Binding-site contacts:
Ligand atom OAD contacts residue GLY124 of chain 1.A at 3.7 Å.
Ligand atom CAZ contacts residue MET125 of chain 1.A at 3.9 Å (hydrophobic).
Ligand atom CAZ contacts residue ALA164 of chain 1.A at 3.9 Å (hydrophobic).
Ligand atom CAY contacts residue ASN173 of chain 1.A at 3.2 Å.
Ligand atom CAN contacts residue NDP1 of chain 1.H at 4.0 Å.
Ligand atom OAD contacts residue NDP1 of chain 1.H at 3.4 Å (h-bond).
Ligand atom CAQ contacts residue ALA272 of chain 1.A at 4.0 Å (hydrophobic).
Ligand atom CAO contacts residue PHE277 of chain 1.A at 3.9 Å (hydrophobic).
Ligand atom CAH contacts residue PHE170 of chain 1.A at 3.7 Å (hydrophobic).
Ligand atom OAA contacts residue TYR169 of chain 1.A at 3.3 Å.
Ligand atom CAN contacts residue HIS276 of chain 1.A at 3.9 Å.
Ligand atom CAU contacts residue ALA272 of chain 1.A at 3.4 Å (hydrophobic).
Ligand atom OAF contacts residue LYS144 of chain 1.A at 3.8 Å.
Ligand atom OAC contacts residue MET177 of chain 1.A at 3.6 Å.
Ligand atom OAD contacts residue MET125 of chain 1.A at 3.3 Å.
Ligand atom CAL contacts residue PHE277 of chain 1.A at 4.0 Å (hydrophobic).
Ligand atom CAT contacts residue NDP1 of chain 1.H at 3.6 Å.
Ligand atom OAE contacts residue MET177 of chain 1.A at 3.7 Å.
Ligand atom CAZ contacts residue PHE170 of chain 1.A at 3.8 Å (hydrophobic).
Ligand atom CAY contacts residue THR179 of chain 1.A at 3.8 Å.
Ligand atom CAZ contacts residue ILE280 of chain 1.A at 3.8 Å (hydrophobic).
Ligand atom OAB contacts residue HIS276 of chain 1.A at 3.4 Å.
Ligand atom OAE contacts residue GLY178 of chain 1.A at 3.0 Å (h-bond).
Ligand atom CAP contacts residue NDP1 of chain 1.H at 3.8 Å.
Ligand atom OAF contacts residue GLY124 of chain 1.A at 3.2 Å.
Ligand atom OAF contacts residue MET125 of chain 1.A at 3.1 Å (h-bond).
Ligand atom CAW contacts residue GLY178 of chain 1.A at 4.0 Å.
Ligand atom CAK contacts residue TYR169 of chain 1.A at 3.9 Å (hydrophobic).
Ligand atom OAC contacts residue GLN176 of chain 1.A at 3.9 Å.
Ligand atom OAF contacts residue NDP1 of chain 1.H at 3.5 Å.
Ligand atom CAY contacts residue TYR169 of chain 1.A at 3.3 Å (hydrophobic).
Ligand atom CAG contacts residue PHE170 of chain 1.A at 3.6 Å (hydrophobic).
Ligand atom CAZ contacts residue NDP1 of chain 1.H at 3.3 Å.
Ligand atom CAL contacts residue HIS276 of chain 1.A at 3.8 Å.
Ligand atom CAY contacts residue GLN176 of chain 1.A at 3.6 Å.
Ligand atom CAK contacts residue NDP1 of chain 1.H at 3.9 Å.
Ligand atom CAZ contacts residue CYS165 of chain 1.A at 4.0 Å (hydrophobic).
Ligand atom OAC contacts residue GLY178 of chain 1.A at 3.2 Å (h-bond).
Ligand atom CAV contacts residue NDP1 of chain 1.H at 3.2 Å.
Ligand atom CAX contacts residue NDP1 of chain 1.H at 3.4 Å.

Sequence of chain 2.C:
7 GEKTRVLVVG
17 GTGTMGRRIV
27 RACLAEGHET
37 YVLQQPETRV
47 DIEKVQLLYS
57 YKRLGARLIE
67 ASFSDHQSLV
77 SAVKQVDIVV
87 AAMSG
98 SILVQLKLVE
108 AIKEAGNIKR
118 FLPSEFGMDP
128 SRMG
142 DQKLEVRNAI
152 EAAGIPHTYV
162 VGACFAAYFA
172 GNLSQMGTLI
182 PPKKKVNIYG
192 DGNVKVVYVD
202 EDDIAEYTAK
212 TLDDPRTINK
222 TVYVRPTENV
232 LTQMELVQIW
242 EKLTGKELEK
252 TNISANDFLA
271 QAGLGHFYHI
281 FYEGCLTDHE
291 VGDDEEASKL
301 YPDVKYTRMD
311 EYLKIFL

The protein below binds the small molecule below.
Small molecule (SMILES): COc1cc([C@H]2OC[C@H]3[C@@H]2CO[C@@H]3c2ccc(O)c(OC)c2)ccc1O

Sequence of chain 1.A:
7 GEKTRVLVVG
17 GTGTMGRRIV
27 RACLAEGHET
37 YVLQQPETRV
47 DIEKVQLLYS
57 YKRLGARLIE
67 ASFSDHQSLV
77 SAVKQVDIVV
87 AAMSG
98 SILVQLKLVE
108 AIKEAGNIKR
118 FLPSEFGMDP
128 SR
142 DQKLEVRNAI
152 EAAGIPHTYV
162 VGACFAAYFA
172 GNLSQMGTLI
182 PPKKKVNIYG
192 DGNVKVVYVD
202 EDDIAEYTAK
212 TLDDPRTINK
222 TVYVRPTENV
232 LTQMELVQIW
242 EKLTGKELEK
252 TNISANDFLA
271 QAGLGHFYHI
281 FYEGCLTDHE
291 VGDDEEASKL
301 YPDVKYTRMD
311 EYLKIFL